Sequence of chain 1.A:
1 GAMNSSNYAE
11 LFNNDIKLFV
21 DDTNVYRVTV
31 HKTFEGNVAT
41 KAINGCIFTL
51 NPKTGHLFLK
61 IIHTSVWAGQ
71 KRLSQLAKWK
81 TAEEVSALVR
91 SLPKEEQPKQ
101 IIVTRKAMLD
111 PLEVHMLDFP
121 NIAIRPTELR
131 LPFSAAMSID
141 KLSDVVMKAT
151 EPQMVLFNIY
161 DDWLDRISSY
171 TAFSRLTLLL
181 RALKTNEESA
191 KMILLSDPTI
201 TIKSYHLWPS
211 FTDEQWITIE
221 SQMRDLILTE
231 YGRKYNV

Binding-site contacts:
Ligand atom O contacts residue TYR170 of chain 1.A at 3.9 Å.
Ligand atom O1 contacts residue PHE173 of chain 1.A at 3.7 Å.
Ligand atom S contacts residue THR177 of chain 1.A at 4.1 Å.
Ligand atom O contacts residue SER174 of chain 1.A at 2.0 Å (h-bond).
Ligand atom C1 contacts residue TYR8 of chain 1.A at 1.2 Å (hydrophobic).
Ligand atom C4 contacts residue TYR8 of chain 1.A at 2.3 Å (hydrophobic).
Ligand atom C5 contacts residue TYR8 of chain 1.A at 2.8 Å (hydrophobic).
Ligand atom O1 contacts residue PHE12 of chain 1.A at 3.7 Å.
Ligand atom C5 contacts residue THR177 of chain 1.A at 3.5 Å.
Ligand atom C7 contacts residue TYR8 of chain 1.A at 2.1 Å (hydrophobic).
Ligand atom C3 contacts residue THR177 of chain 1.A at 4.0 Å.
Ligand atom O1 contacts residue TYR170 of chain 1.A at 4.2 Å.
Ligand atom C3 contacts residue SER174 of chain 1.A at 3.3 Å.
Ligand atom S contacts residue ARG181 of chain 1.A at 3.9 Å.
Ligand atom C4 contacts residue SER174 of chain 1.A at 4.2 Å.
Ligand atom S contacts residue LEU131 of chain 1.A at 3.0 Å.
Ligand atom O contacts residue TYR8 of chain 1.A at 2.0 Å (h-bond).
Ligand atom C5 contacts residue PHE173 of chain 1.A at 4.2 Å (hydrophobic).
Ligand atom C7 contacts residue PHE12 of chain 1.A at 4.1 Å (hydrophobic).
Ligand atom C6 contacts residue TYR8 of chain 1.A at 4.3 Å (hydrophobic).
Ligand atom C contacts residue PHE173 of chain 1.A at 3.7 Å (hydrophobic).
Ligand atom C contacts residue LEU131 of chain 1.A at 4.2 Å (hydrophobic).
Ligand atom C7 contacts residue TYR170 of chain 1.A at 3.3 Å (hydrophobic).
Ligand atom C3 contacts residue TYR8 of chain 1.A at 1.2 Å (hydrophobic).
Ligand atom C3 contacts residue PHE173 of chain 1.A at 3.8 Å (hydrophobic).
Ligand atom C4 contacts residue THR177 of chain 1.A at 3.1 Å.
Ligand atom O1 contacts residue SER174 of chain 1.A at 3.9 Å.
Ligand atom C contacts residue LEU129 of chain 1.A at 4.1 Å (hydrophobic).
Ligand atom C7 contacts residue SER174 of chain 1.A at 2.5 Å.
Ligand atom N contacts residue THR177 of chain 1.A at 3.4 Å (h-bond).
Ligand atom C1 contacts residue PHE173 of chain 1.A at 3.5 Å (hydrophobic).
Ligand atom C2 contacts residue TYR8 of chain 1.A at 0.4 Å (hydrophobic).
Ligand atom O contacts residue PHE173 of chain 1.A at 4.2 Å.
Ligand atom C6 contacts residue LEU131 of chain 1.A at 4.3 Å (hydrophobic).
Ligand atom C contacts residue TYR8 of chain 1.A at 2.4 Å (hydrophobic).
Ligand atom C7 contacts residue PHE173 of chain 1.A at 4.1 Å (hydrophobic).
Ligand atom C2 contacts residue SER174 of chain 1.A at 4.2 Å.
Ligand atom C6 contacts residue THR177 of chain 1.A at 3.4 Å.
Ligand atom C2 contacts residue PHE173 of chain 1.A at 3.5 Å (hydrophobic).
Ligand atom O1 contacts residue TYR8 of chain 1.A at 1.3 Å.

The protein below binds the small molecule below.
Small molecule (SMILES): NC(=S)c1ccc2c(c1)OCO2